Binding-site contacts:
Ligand atom C2 contacts residue ASN799 of chain 1.C at 2.5 Å.
Ligand atom O5 contacts residue SER801 of chain 1.C at 3.7 Å.
Ligand atom C5 contacts residue ASN799 of chain 1.C at 3.6 Å.
Ligand atom N2 contacts residue ASN799 of chain 1.C at 3.0 Å (h-bond).
Ligand atom C7 contacts residue ASN799 of chain 1.C at 3.8 Å.
Ligand atom C6 contacts residue GLN802 of chain 1.C at 3.6 Å.
Ligand atom C4 contacts residue ASN799 of chain 1.C at 4.2 Å.
Ligand atom O7 contacts residue ASN799 of chain 1.C at 4.1 Å.
Ligand atom C3 contacts residue ASN799 of chain 1.C at 3.8 Å.
Ligand atom O6 contacts residue GLN802 of chain 1.C at 2.9 Å (h-bond).
Ligand atom C1 contacts residue ASN799 of chain 1.C at 1.4 Å.
Ligand atom C5 contacts residue SER801 of chain 1.C at 3.8 Å.
Ligand atom O5 contacts residue ASN799 of chain 1.C at 2.3 Å (h-bond).
Ligand atom O6 contacts residue SER801 of chain 1.C at 3.9 Å.
Ligand atom C6 contacts residue SER801 of chain 1.C at 4.4 Å.
Ligand atom C1 contacts residue SER801 of chain 1.C at 3.7 Å.

The small molecule below binds the protein below.
Small molecule (SMILES): CC(=O)N[C@H]1[C@H](O[C@H]2[C@H](O)[C@@H](NC(C)=O)CO[C@@H]2CO)O[C@H](CO)[C@@H](O)[C@@H]1O

Sequence of chain 1.C:
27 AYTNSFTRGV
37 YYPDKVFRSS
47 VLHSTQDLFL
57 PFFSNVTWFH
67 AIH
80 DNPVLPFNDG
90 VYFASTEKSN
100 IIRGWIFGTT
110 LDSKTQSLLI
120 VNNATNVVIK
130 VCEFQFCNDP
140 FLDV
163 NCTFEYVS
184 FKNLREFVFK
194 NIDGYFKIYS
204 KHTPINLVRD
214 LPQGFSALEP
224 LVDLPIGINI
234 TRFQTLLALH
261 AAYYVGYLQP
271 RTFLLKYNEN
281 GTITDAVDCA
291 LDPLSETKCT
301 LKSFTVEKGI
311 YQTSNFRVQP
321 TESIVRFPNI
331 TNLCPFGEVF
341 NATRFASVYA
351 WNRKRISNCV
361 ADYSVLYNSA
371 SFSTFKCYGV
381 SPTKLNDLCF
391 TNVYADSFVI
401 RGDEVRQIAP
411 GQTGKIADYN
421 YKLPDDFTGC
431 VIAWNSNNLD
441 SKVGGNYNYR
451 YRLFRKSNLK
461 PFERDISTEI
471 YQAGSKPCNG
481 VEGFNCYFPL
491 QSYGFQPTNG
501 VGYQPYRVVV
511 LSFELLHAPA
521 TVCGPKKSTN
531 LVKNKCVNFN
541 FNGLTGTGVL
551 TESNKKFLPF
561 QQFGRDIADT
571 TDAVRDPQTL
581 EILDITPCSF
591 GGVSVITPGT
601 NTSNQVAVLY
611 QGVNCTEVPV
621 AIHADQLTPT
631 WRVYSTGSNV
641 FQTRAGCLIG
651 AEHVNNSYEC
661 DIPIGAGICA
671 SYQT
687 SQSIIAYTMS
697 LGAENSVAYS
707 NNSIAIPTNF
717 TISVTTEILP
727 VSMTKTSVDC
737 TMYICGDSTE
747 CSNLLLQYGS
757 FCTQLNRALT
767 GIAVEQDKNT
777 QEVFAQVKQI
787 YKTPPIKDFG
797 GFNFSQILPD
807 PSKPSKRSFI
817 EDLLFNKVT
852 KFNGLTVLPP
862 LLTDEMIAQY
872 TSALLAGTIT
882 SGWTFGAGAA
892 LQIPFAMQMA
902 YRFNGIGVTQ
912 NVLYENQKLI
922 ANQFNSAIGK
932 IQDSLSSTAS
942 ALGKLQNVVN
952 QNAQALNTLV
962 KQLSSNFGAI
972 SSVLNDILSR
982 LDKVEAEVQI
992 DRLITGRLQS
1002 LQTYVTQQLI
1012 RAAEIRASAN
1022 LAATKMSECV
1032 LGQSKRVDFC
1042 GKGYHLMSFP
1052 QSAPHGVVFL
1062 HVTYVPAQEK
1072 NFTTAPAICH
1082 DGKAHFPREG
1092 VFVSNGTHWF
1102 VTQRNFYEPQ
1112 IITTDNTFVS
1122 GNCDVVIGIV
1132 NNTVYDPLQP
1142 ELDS